Binding-site contacts:
Ligand atom C4 contacts residue TYR163 of chain 1.D at 3.7 Å (hydrophobic).
Ligand atom CAD contacts residue GLY149 of chain 1.B at 3.4 Å.
Ligand atom N3 contacts residue ALA162 of chain 1.D at 3.4 Å.
Ligand atom OAX contacts residue GLU123 of chain 1.D at 2.4 Å (salt-bridge).
Ligand atom N3 contacts residue TYR163 of chain 1.D at 3.1 Å (h-bond).
Ligand atom OAZ contacts residue ASN122 of chain 1.D at 2.6 Å (h-bond).
Ligand atom OBG contacts residue HIS223 of chain 1.D at 3.6 Å.
Ligand atom CAD contacts residue PHE133 of chain 1.B at 3.9 Å (hydrophobic).
Ligand atom CAE contacts residue PRO132 of chain 1.B at 3.6 Å (hydrophobic).
Ligand atom CAW contacts residue GLU123 of chain 1.D at 3.4 Å.
Ligand atom C2 contacts residue SER166 of chain 1.D at 3.8 Å.
Ligand atom CAF contacts residue GLY131 of chain 1.B at 3.2 Å.
Ligand atom C6 contacts residue TYR163 of chain 1.D at 3.8 Å (hydrophobic).
Ligand atom CAF contacts residue GLY149 of chain 1.B at 3.4 Å.
Ligand atom CAV contacts residue TYR163 of chain 1.D at 3.9 Å (hydrophobic).
Ligand atom N6 contacts residue ALA185 of chain 1.B at 3.6 Å.
Ligand atom CBB contacts residue HIS223 of chain 1.D at 3.5 Å.
Ligand atom N6 contacts residue ASP150 of chain 1.B at 3.5 Å (salt-bridge).
Ligand atom CAE contacts residue GLY149 of chain 1.B at 3.9 Å.
Ligand atom CAE contacts residue GLY131 of chain 1.B at 3.7 Å.
Ligand atom OAZ contacts residue GLU123 of chain 1.D at 3.6 Å.
Ligand atom CAA contacts residue ARG148 of chain 1.B at 2.9 Å.
Ligand atom CAY contacts residue ASN122 of chain 1.D at 3.8 Å.
Ligand atom OAX contacts residue TYR163 of chain 1.D at 3.6 Å.
Ligand atom CAD contacts residue PRO132 of chain 1.B at 3.5 Å (hydrophobic).
Ligand atom CAC contacts residue PRO132 of chain 1.B at 3.9 Å (hydrophobic).
Ligand atom OAZ contacts residue ASP222 of chain 1.D at 3.9 Å.
Ligand atom NAH contacts residue ASP150 of chain 1.B at 3.3 Å (salt-bridge).
Ligand atom C8 contacts residue TYR163 of chain 1.D at 3.8 Å (hydrophobic).
Ligand atom N9 contacts residue TYR163 of chain 1.D at 3.7 Å.
Ligand atom C5 contacts residue TYR163 of chain 1.D at 3.5 Å (hydrophobic).
Ligand atom CAJ contacts residue TYR163 of chain 1.D at 3.5 Å (hydrophobic).
Ligand atom N7 contacts residue TYR163 of chain 1.D at 3.7 Å.
Ligand atom CAF contacts residue PRO132 of chain 1.B at 4.0 Å (hydrophobic).
Ligand atom CAB contacts residue ARG148 of chain 1.B at 3.9 Å.
Ligand atom C2 contacts residue ALA162 of chain 1.D at 3.3 Å (hydrophobic).
Ligand atom N1 contacts residue SER166 of chain 1.D at 3.2 Å (h-bond).
Ligand atom NBC contacts residue HIS223 of chain 1.D at 4.0 Å.
Ligand atom C2 contacts residue TYR163 of chain 1.D at 3.4 Å (hydrophobic).
Ligand atom CAG contacts residue ASP150 of chain 1.B at 3.7 Å.

A small-molecule ligand and the protein it binds are described below.
Small molecule (SMILES): C#Cc1cccc(CCNC(=O)CSc2nc3c(N)ncnc3n2[C@@H]2O[C@H](CN=[N+]=[N-])[C@@H](O)[C@H]2O)c1

Sequence of chain 1.B:
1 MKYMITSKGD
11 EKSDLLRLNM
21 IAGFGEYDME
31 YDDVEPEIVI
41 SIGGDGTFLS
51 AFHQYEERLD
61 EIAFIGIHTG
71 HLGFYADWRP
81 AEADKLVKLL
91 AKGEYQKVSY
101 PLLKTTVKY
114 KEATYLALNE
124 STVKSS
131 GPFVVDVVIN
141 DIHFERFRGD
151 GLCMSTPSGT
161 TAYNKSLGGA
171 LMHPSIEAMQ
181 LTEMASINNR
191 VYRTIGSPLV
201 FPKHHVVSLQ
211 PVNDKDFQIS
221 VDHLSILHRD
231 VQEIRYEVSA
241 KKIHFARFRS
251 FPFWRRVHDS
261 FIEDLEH

Sequence of chain 1.D:
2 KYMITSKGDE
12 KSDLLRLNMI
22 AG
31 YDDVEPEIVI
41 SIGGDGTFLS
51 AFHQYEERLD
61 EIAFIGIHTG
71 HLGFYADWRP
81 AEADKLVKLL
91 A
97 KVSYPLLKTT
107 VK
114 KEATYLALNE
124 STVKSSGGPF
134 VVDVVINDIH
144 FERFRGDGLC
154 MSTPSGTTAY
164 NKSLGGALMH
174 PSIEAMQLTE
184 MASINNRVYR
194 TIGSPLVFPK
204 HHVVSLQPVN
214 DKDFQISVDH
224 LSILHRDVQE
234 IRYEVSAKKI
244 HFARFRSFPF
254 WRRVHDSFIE